Sequence of chain 17.Y:
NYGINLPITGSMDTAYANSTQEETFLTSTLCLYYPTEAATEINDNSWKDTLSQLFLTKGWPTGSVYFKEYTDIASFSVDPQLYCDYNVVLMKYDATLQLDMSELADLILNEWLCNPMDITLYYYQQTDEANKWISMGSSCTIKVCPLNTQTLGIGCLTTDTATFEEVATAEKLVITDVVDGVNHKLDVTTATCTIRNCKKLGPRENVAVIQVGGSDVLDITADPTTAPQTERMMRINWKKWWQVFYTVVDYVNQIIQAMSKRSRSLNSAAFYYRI

Binding-site contacts:
Ligand atom C1 contacts residue ASN19 of chain 17.Y at 1.9 Å.
Ligand atom O6 contacts residue ASN19 of chain 17.Y at 4.4 Å.
Ligand atom C2 contacts residue ASN19 of chain 17.Y at 3.4 Å.
Ligand atom C8 contacts residue TYR17 of chain 17.Y at 4.0 Å (hydrophobic).
Ligand atom C4 contacts residue ASN19 of chain 17.Y at 4.5 Å.
Ligand atom C3 contacts residue ASN19 of chain 17.Y at 4.4 Å.
Ligand atom N2 contacts residue ASN19 of chain 17.Y at 4.0 Å.
Ligand atom O7 contacts residue ASN19 of chain 17.Y at 4.4 Å.
Ligand atom O5 contacts residue ASN19 of chain 17.Y at 2.2 Å (h-bond).
Ligand atom C6 contacts residue ASN19 of chain 17.Y at 4.1 Å.
Ligand atom C5 contacts residue ASN19 of chain 17.Y at 3.3 Å.

This protein binds this small molecule.
Small molecule (SMILES): CC(=O)N[C@H]1[C@H](O[C@H]2[C@H](O)[C@@H](NC(C)=O)CO[C@@H]2CO)O[C@H](CO)[C@@H](O)[C@@H]1O